A small-molecule ligand and the protein it binds are described below.
Small molecule (SMILES): O=S(=O)(O)c1cccc2cccc(Nc3ccccc3)c12

Binding-site contacts:
Ligand atom C2 contacts residue LEU23 of chain 1.EA at 4.0 Å (hydrophobic).
Ligand atom C15 contacts residue LEU23 of chain 1.EA at 3.7 Å (hydrophobic).
Ligand atom C16 contacts residue LEU23 of chain 1.EA at 3.6 Å (hydrophobic).
Ligand atom O3 contacts residue TYR145 of chain 1.EA at 4.0 Å.
Ligand atom O3 contacts residue LYS12 of chain 1.EA at 3.0 Å (salt-bridge).
Ligand atom C8 contacts residue ILE120 of chain 1.EA at 4.1 Å (hydrophobic).
Ligand atom O2 contacts residue ILE120 of chain 1.EA at 3.5 Å.
Ligand atom O1 contacts residue ALA144 of chain 1.EA at 3.8 Å.
Ligand atom C13 contacts residue GLU15 of chain 1.EA at 3.8 Å.
Ligand atom O2 contacts residue LYS12 of chain 1.EA at 2.3 Å (salt-bridge).
Ligand atom C3 contacts residue LEU27 of chain 1.EA at 3.0 Å (hydrophobic).
Ligand atom C3 contacts residue VAL28 of chain 1.EA at 4.1 Å (hydrophobic).
Ligand atom N contacts residue ILE120 of chain 1.EA at 3.9 Å.
Ligand atom C1 contacts residue LEU27 of chain 1.EA at 3.5 Å (hydrophobic).
Ligand atom C2 contacts residue LEU27 of chain 1.EA at 3.0 Å (hydrophobic).
Ligand atom C14 contacts residue GLU15 of chain 1.EA at 3.6 Å.
Ligand atom C11 contacts residue ILE120 of chain 1.EA at 4.0 Å (hydrophobic).
Ligand atom C4 contacts residue VAL28 of chain 1.EA at 3.9 Å (hydrophobic).
Ligand atom C7 contacts residue TYR88 of chain 1.EA at 4.0 Å (hydrophobic).
Ligand atom C13 contacts residue TYR148 of chain 1.EA at 3.6 Å (hydrophobic).
Ligand atom C4 contacts residue LEU27 of chain 1.EA at 3.1 Å (hydrophobic).
Ligand atom C10 contacts residue ILE120 of chain 1.EA at 4.0 Å (hydrophobic).
Ligand atom O1 contacts residue TYR148 of chain 1.EA at 3.2 Å.
Ligand atom C6 contacts residue TYR88 of chain 1.EA at 3.6 Å (hydrophobic).
Ligand atom C14 contacts residue GLU14 of chain 1.EA at 3.5 Å.
Ligand atom C4 contacts residue ARG31 of chain 1.EA at 4.0 Å.
Ligand atom C12 contacts residue GLU14 of chain 1.EA at 3.4 Å.
Ligand atom C8 contacts residue ALA144 of chain 1.EA at 4.0 Å (hydrophobic).
Ligand atom C12 contacts residue TYR148 of chain 1.EA at 3.8 Å (hydrophobic).
Ligand atom C6 contacts residue ARG31 of chain 1.EA at 3.5 Å.
Ligand atom S contacts residue LYS12 of chain 1.EA at 3.2 Å (salt-bridge).
Ligand atom C3 contacts residue VAL107 of chain 1.EA at 4.1 Å (hydrophobic).
Ligand atom C7 contacts residue ARG31 of chain 1.EA at 4.1 Å.
Ligand atom C5 contacts residue ARG31 of chain 1.EA at 3.8 Å.
Ligand atom N contacts residue LEU27 of chain 1.EA at 4.0 Å.
Ligand atom C5 contacts residue LEU27 of chain 1.EA at 4.0 Å (hydrophobic).
Ligand atom O1 contacts residue LYS12 of chain 1.EA at 4.0 Å.
Ligand atom C1 contacts residue ILE120 of chain 1.EA at 4.1 Å (hydrophobic).
Ligand atom C13 contacts residue GLU14 of chain 1.EA at 2.8 Å.
Ligand atom O3 contacts residue ALA144 of chain 1.EA at 4.1 Å.

Sequence of chain 1.EA:
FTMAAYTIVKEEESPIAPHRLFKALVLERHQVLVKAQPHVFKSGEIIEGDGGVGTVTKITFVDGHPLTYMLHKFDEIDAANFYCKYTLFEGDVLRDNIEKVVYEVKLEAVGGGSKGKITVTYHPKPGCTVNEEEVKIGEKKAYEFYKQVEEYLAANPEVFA